Sequence of chain 1.C:
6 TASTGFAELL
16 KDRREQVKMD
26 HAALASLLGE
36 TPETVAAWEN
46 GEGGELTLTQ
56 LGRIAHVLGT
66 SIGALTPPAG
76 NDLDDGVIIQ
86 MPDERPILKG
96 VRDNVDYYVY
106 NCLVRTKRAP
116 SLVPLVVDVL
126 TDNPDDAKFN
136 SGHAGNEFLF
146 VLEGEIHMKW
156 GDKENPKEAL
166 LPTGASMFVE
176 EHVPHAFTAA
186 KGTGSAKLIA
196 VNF

This small molecule binds to this protein.
Small molecule (SMILES): C[C@H](O)CP(=O)(O)O

Binding-site contacts:
Ligand atom C3 contacts residue FE21 of chain 4.K at 3.3 Å.
Ligand atom P1 contacts residue TYR105 of chain 4.C at 3.7 Å.
Ligand atom C3 contacts residue PHE182 of chain 4.C at 4.0 Å (hydrophobic).
Ligand atom O13 contacts residue TYR103 of chain 4.C at 3.7 Å.
Ligand atom O13 contacts residue TYR105 of chain 4.C at 4.1 Å.
Ligand atom O6 contacts residue LEU144 of chain 4.C at 4.2 Å.
Ligand atom P1 contacts residue FE21 of chain 4.K at 3.1 Å.
Ligand atom O14 contacts residue HIS138 of chain 4.C at 3.0 Å (h-bond).
Ligand atom O15 contacts residue LYS23 of chain 1.C at 2.8 Å (salt-bridge).
Ligand atom O6 contacts residue FE21 of chain 4.K at 2.3 Å.
Ligand atom O6 contacts residue GLU142 of chain 4.C at 2.5 Å (salt-bridge).
Ligand atom C2 contacts residue LYS23 of chain 1.C at 4.3 Å.
Ligand atom P1 contacts residue ASN135 of chain 4.C at 3.9 Å.
Ligand atom C3 contacts residue HIS180 of chain 4.C at 4.2 Å.
Ligand atom O13 contacts residue ARG97 of chain 4.C at 2.7 Å (salt-bridge).
Ligand atom P1 contacts residue ARG97 of chain 4.C at 3.6 Å.
Ligand atom O6 contacts residue HIS180 of chain 4.C at 3.4 Å (h-bond).
Ligand atom O14 contacts residue LYS23 of chain 1.C at 3.2 Å (salt-bridge).
Ligand atom C1 contacts residue PHE182 of chain 4.C at 3.8 Å (hydrophobic).
Ligand atom C2 contacts residue TYR103 of chain 4.C at 4.2 Å (hydrophobic).
Ligand atom O15 contacts residue FE21 of chain 4.K at 4.2 Å.
Ligand atom C2 contacts residue FE21 of chain 4.K at 3.5 Å.
Ligand atom O14 contacts residue GLU142 of chain 4.C at 4.0 Å.
Ligand atom P1 contacts residue LYS23 of chain 1.C at 3.7 Å.
Ligand atom O14 contacts residue HIS180 of chain 4.C at 3.5 Å (h-bond).
Ligand atom C3 contacts residue GLU142 of chain 4.C at 3.6 Å.
Ligand atom O15 contacts residue TYR105 of chain 4.C at 2.6 Å (h-bond).
Ligand atom C1 contacts residue LEU144 of chain 4.C at 4.2 Å (hydrophobic).
Ligand atom O13 contacts residue FE21 of chain 4.K at 3.7 Å.
Ligand atom P1 contacts residue HIS180 of chain 4.C at 4.3 Å.
Ligand atom C2 contacts residue TYR105 of chain 4.C at 3.9 Å (hydrophobic).
Ligand atom O14 contacts residue ASN135 of chain 4.C at 3.8 Å.
Ligand atom O13 contacts residue ASN135 of chain 4.C at 2.9 Å (h-bond).
Ligand atom O6 contacts residue PHE182 of chain 4.C at 4.0 Å.
Ligand atom O15 contacts residue ARG97 of chain 4.C at 3.5 Å (salt-bridge).
Ligand atom O13 contacts residue HIS180 of chain 4.C at 4.1 Å.
Ligand atom C1 contacts residue GLU142 of chain 4.C at 3.6 Å.
Ligand atom O14 contacts residue FE21 of chain 4.K at 1.9 Å.
Ligand atom C1 contacts residue FE21 of chain 4.K at 4.2 Å.
Ligand atom C2 contacts residue GLU142 of chain 4.C at 4.2 Å.

Sequence of chain 4.C:
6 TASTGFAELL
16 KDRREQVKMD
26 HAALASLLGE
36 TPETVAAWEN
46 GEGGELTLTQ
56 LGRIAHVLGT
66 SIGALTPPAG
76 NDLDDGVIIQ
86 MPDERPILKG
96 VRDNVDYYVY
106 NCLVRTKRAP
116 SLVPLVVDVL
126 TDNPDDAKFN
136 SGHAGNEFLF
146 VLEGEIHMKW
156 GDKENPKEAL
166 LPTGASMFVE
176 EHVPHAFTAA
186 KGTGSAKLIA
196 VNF